A small-molecule ligand and the protein it binds are described below.
Small molecule (SMILES): CC(=O)N[C@H]1[C@H](O[C@H]2[C@H](O)[C@@H](NC(C)=O)CO[C@@H]2CO)O[C@H](CO)[C@@H](OC2O[C@H]([C@@H]3O[C@]34O[C@H](CO)[C@@H](O)[C@H](O)[C@@H]4O)[C@@H](O)[C@H](O[C@H]3O[C@H](CO)[C@@H](O)[C@H](O)[C@@H]3O)[C@@H]2O)[C@@H]1O

Sequence of chain 1.C:
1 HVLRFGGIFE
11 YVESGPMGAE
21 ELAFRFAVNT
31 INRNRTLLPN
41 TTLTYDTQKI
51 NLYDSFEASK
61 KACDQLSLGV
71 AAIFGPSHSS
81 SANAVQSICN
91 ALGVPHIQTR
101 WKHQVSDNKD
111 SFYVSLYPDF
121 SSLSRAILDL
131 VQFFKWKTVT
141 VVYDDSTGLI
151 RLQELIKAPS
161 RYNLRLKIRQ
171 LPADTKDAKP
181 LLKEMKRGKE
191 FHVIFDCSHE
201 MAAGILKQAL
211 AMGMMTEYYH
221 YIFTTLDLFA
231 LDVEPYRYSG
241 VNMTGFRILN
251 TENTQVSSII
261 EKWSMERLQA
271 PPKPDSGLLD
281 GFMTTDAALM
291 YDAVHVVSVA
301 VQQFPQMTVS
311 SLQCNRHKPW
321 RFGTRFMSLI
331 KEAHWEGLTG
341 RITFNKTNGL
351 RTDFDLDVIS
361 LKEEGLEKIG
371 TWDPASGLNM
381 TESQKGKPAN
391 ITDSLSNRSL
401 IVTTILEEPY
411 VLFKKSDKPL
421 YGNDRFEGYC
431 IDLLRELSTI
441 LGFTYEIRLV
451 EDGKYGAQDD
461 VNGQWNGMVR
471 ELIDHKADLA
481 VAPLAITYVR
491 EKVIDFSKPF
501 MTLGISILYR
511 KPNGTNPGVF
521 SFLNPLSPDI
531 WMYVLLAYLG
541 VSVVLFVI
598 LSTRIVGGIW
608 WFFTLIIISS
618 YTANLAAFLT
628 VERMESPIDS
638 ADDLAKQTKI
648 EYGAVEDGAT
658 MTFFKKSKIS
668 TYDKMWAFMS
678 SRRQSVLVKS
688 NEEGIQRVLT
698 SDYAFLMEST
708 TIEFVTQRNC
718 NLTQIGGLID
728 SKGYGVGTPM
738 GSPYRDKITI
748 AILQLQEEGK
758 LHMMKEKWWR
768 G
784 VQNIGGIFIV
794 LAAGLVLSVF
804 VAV

Binding-site contacts:
Ligand atom O4 contacts residue PRO374 of chain 1.C at 3.9 Å.
Ligand atom O3 contacts residue ARG125 of chain 1.C at 3.9 Å.
Ligand atom C2 contacts residue ASN345 of chain 1.C at 2.4 Å.
Ligand atom C7 contacts residue ASN345 of chain 1.C at 3.6 Å.
Ligand atom O4 contacts residue ARG125 of chain 1.C at 4.3 Å.
Ligand atom C1 contacts residue THR352 of chain 1.C at 4.0 Å.
Ligand atom C3 contacts residue ASN345 of chain 1.C at 3.8 Å.
Ligand atom C1 contacts residue ASN345 of chain 1.C at 1.4 Å.
Ligand atom O7 contacts residue ASN345 of chain 1.C at 3.9 Å.
Ligand atom C4 contacts residue ASN345 of chain 1.C at 4.2 Å.
Ligand atom O5 contacts residue THR352 of chain 1.C at 4.2 Å.
Ligand atom O2 contacts residue ASP129 of chain 1.C at 3.7 Å.
Ligand atom C2 contacts residue ARG125 of chain 1.C at 4.3 Å.
Ligand atom N2 contacts residue ASN345 of chain 1.C at 2.9 Å (h-bond).
Ligand atom C5 contacts residue ASN345 of chain 1.C at 3.7 Å.
Ligand atom N2 contacts residue THR352 of chain 1.C at 4.1 Å.
Ligand atom O6 contacts residue ARG125 of chain 1.C at 4.5 Å.
Ligand atom O5 contacts residue ASN345 of chain 1.C at 2.4 Å (h-bond).
Ligand atom C5 contacts residue ARG125 of chain 1.C at 3.8 Å.
Ligand atom C6 contacts residue ARG125 of chain 1.C at 3.5 Å.
Ligand atom C2 contacts residue THR352 of chain 1.C at 3.8 Å.
Ligand atom C3 contacts residue ARG125 of chain 1.C at 4.4 Å.
Ligand atom O3 contacts residue ASP129 of chain 1.C at 4.2 Å.